A small-molecule ligand and the protein it binds are described below.
Small molecule (SMILES): CCOc1noc2cc(OCCC3CCN(c4ccc(C)nn4)CC3)ccc12

Binding-site contacts:
Ligand atom C18 contacts residue LEU182 of chain 35.A at 3.2 Å (hydrophobic).
Ligand atom C14 contacts residue HIS237 of chain 35.A at 3.5 Å.
Ligand atom C28 contacts residue MET144 of chain 35.A at 3.8 Å (hydrophobic).
Ligand atom C10 contacts residue TYR191 of chain 35.A at 3.7 Å (hydrophobic).
Ligand atom O26 contacts residue PHE180 of chain 35.A at 3.7 Å.
Ligand atom N24 contacts residue PHE180 of chain 35.A at 3.6 Å.
Ligand atom C19 contacts residue LEU182 of chain 35.A at 3.6 Å (hydrophobic).
Ligand atom C28 contacts residue ALA167 of chain 35.A at 3.1 Å (hydrophobic).
Ligand atom C28 contacts residue TYR145 of chain 35.A at 3.3 Å (hydrophobic).
Ligand atom C04 contacts residue ASN211 of chain 35.A at 3.4 Å.
Ligand atom C22 contacts residue ILE123 of chain 35.A at 3.6 Å (hydrophobic).
Ligand atom O16 contacts residue ILE99 of chain 35.A at 3.6 Å.
Ligand atom N24 contacts residue LEU216 of chain 35.A at 3.5 Å.
Ligand atom C05 contacts residue LEU101 of chain 35.A at 3.9 Å (hydrophobic).
Ligand atom C28 contacts residue TYR143 of chain 35.A at 3.4 Å (hydrophobic).
Ligand atom C18 contacts residue TYR145 of chain 35.A at 3.8 Å (hydrophobic).
Ligand atom C04 contacts residue MET213 of chain 35.A at 3.9 Å (hydrophobic).
Ligand atom C19 contacts residue TYR145 of chain 35.A at 3.2 Å (hydrophobic).
Ligand atom C09 contacts residue TYR191 of chain 35.A at 3.6 Å (hydrophobic).
Ligand atom C17 contacts residue LEU182 of chain 35.A at 3.7 Å (hydrophobic).
Ligand atom C27 contacts residue PHE180 of chain 35.A at 3.2 Å (hydrophobic).
Ligand atom C13 contacts residue MET213 of chain 35.A at 3.4 Å (hydrophobic).
Ligand atom C03 contacts residue ASN211 of chain 35.A at 3.1 Å.
Ligand atom C17 contacts residue ILE99 of chain 35.A at 3.8 Å (hydrophobic).
Ligand atom O23 contacts residue LEU216 of chain 35.A at 3.7 Å.
Ligand atom C12 contacts residue ILE99 of chain 35.A at 3.7 Å (hydrophobic).
Ligand atom C21 contacts residue ILE123 of chain 35.A at 3.8 Å (hydrophobic).
Ligand atom N06 contacts residue LEU101 of chain 35.A at 3.2 Å.
Ligand atom C01 contacts residue TYR192 of chain 35.A at 2.9 Å (hydrophobic).
Ligand atom C09 contacts residue LEU101 of chain 35.A at 3.8 Å (hydrophobic).
Ligand atom N07 contacts residue LEU101 of chain 35.A at 3.7 Å.
Ligand atom C18 contacts residue ILE99 of chain 35.A at 3.8 Å (hydrophobic).
Ligand atom C22 contacts residue ILE99 of chain 35.A at 3.9 Å (hydrophobic).
Ligand atom C14 contacts residue SER121 of chain 35.A at 3.5 Å.
Ligand atom C15 contacts residue LEU182 of chain 35.A at 3.7 Å (hydrophobic).
Ligand atom C01 contacts residue THR207 of chain 35.A at 2.9 Å.
Ligand atom C25 contacts residue PHE180 of chain 35.A at 3.5 Å (hydrophobic).
Ligand atom C15 contacts residue ILE123 of chain 35.A at 3.6 Å (hydrophobic).
Ligand atom N08 contacts residue LEU101 of chain 35.A at 3.8 Å.
Ligand atom O26 contacts residue TYR145 of chain 35.A at 3.2 Å.

Sequence of chain 35.A:
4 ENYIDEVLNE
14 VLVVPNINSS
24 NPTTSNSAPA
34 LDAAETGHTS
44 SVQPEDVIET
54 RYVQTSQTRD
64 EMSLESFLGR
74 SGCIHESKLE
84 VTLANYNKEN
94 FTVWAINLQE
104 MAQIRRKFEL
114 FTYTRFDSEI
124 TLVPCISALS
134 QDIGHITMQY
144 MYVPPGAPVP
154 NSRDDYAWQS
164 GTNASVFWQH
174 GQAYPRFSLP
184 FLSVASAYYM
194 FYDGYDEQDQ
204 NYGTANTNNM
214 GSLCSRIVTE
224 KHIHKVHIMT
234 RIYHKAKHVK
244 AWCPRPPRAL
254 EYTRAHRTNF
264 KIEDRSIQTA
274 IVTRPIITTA